Sequence of chain 1.B:
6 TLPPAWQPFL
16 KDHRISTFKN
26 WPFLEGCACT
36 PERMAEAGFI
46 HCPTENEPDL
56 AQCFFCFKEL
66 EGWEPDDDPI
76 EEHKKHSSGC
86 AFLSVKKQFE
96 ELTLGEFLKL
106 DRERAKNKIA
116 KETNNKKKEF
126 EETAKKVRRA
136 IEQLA

Binding-site contacts:
Ligand atom N contacts residue ASP72 of chain 1.B at 3.1 Å (salt-bridge).
Ligand atom OG1 contacts residue HIS81 of chain 1.B at 3.0 Å.
Ligand atom O contacts residue GLU77 of chain 1.B at 3.2 Å (salt-bridge).
Ligand atom CB contacts residue GLY67 of chain 1.B at 4.2 Å.
Ligand atom CA contacts residue LEU65 of chain 1.B at 4.0 Å (hydrophobic).
Ligand atom CA contacts residue ASP72 of chain 1.B at 3.8 Å.
Ligand atom O contacts residue GLU66 of chain 1.B at 3.0 Å (salt-bridge).
Ligand atom N contacts residue HIS81 of chain 1.B at 4.1 Å.
Ligand atom CD contacts residue GLU64 of chain 1.B at 3.8 Å.
Ligand atom CA contacts residue GLY67 of chain 1.B at 3.3 Å.
Ligand atom CA contacts residue GLU66 of chain 1.B at 3.4 Å.
Ligand atom CB contacts residue TRP68 of chain 1.B at 3.8 Å (hydrophobic).
Ligand atom C contacts residue GLU66 of chain 1.B at 3.9 Å.
Ligand atom C contacts residue HIS81 of chain 1.B at 4.1 Å.
Ligand atom C contacts residue GLU77 of chain 1.B at 3.7 Å.
Ligand atom CB contacts residue GLU66 of chain 1.B at 3.6 Å.
Ligand atom N contacts residue GLY67 of chain 1.B at 3.6 Å.
Ligand atom OG1 contacts residue LEU65 of chain 1.B at 4.1 Å.
Ligand atom N contacts residue GLU77 of chain 1.B at 2.8 Å (salt-bridge).
Ligand atom CG2 contacts residue LYS63 of chain 1.B at 3.4 Å.
Ligand atom CZ contacts residue GLY67 of chain 1.B at 4.2 Å.
Ligand atom CA contacts residue GLU66 of chain 1.B at 3.7 Å.
Ligand atom N contacts residue LEU65 of chain 1.B at 4.2 Å.
Ligand atom N contacts residue GLU64 of chain 1.B at 3.7 Å.
Ligand atom CA contacts residue GLU66 of chain 1.B at 3.7 Å.
Ligand atom CB contacts residue GLU77 of chain 1.B at 3.2 Å.
Ligand atom CB contacts residue ASP72 of chain 1.B at 3.8 Å.
Ligand atom N contacts residue GLU66 of chain 1.B at 2.7 Å (salt-bridge).
Ligand atom CB contacts residue GLU66 of chain 1.B at 4.2 Å.
Ligand atom C contacts residue GLU66 of chain 1.B at 3.5 Å.
Ligand atom NH1 contacts residue GLY67 of chain 1.B at 3.6 Å.
Ligand atom CB contacts residue GLU66 of chain 1.B at 4.1 Å.
Ligand atom CA contacts residue GLU64 of chain 1.B at 4.0 Å.
Ligand atom O contacts residue HIS81 of chain 1.B at 3.2 Å (h-bond).
Ligand atom N contacts residue GLY67 of chain 1.B at 4.3 Å.
Ligand atom CG contacts residue GLU66 of chain 1.B at 4.2 Å.
Ligand atom NH2 contacts residue GLU66 of chain 1.B at 3.3 Å (salt-bridge).
Ligand atom CA contacts residue GLU77 of chain 1.B at 3.3 Å.
Ligand atom C contacts residue GLY67 of chain 1.B at 4.2 Å.
Ligand atom O contacts residue LEU65 of chain 1.B at 3.6 Å.

The protein below binds the small molecule below.
Small molecule (SMILES): C[C@H](N)C(=O)N[C@@H](CCCN=C(N)N)C(=O)N[C@H](C(=O)N[C@H](C=O)CCCCN)[C@@H](C)O